Binding-site contacts:
Ligand atom C3 contacts residue ASN27 of chain 1.B at 3.6 Å.
Ligand atom O6 contacts residue THR29 of chain 1.B at 4.3 Å.
Ligand atom O7 contacts residue SER316 of chain 1.B at 3.7 Å.
Ligand atom C5 contacts residue ASN27 of chain 1.B at 3.7 Å.
Ligand atom N2 contacts residue ASN27 of chain 1.B at 2.7 Å (h-bond).
Ligand atom N2 contacts residue SER316 of chain 1.B at 4.2 Å.
Ligand atom C8 contacts residue ASN27 of chain 1.B at 4.5 Å.
Ligand atom C4 contacts residue ASN27 of chain 1.B at 4.0 Å.
Ligand atom O5 contacts residue SER316 of chain 1.B at 3.5 Å (h-bond).
Ligand atom O6 contacts residue PCA1 of chain 1.B at 3.3 Å.
Ligand atom C1 contacts residue ASN27 of chain 1.B at 1.4 Å.
Ligand atom C7 contacts residue ASN27 of chain 1.B at 3.3 Å.
Ligand atom C1 contacts residue SER316 of chain 1.B at 3.4 Å.
Ligand atom C2 contacts residue ASN27 of chain 1.B at 2.2 Å.
Ligand atom C2 contacts residue SER316 of chain 1.B at 3.5 Å.
Ligand atom C7 contacts residue SER316 of chain 1.B at 4.3 Å.
Ligand atom O7 contacts residue ASN27 of chain 1.B at 3.5 Å (h-bond).
Ligand atom O5 contacts residue ASN27 of chain 1.B at 2.4 Å (h-bond).

This small molecule binds to this protein.
Small molecule (SMILES): CC(=O)N[C@H]1CO[C@H](CO)[C@@H](O)[C@@H]1O[C@@H]1O[C@@H](C)[C@@H](O)[C@@H](O)[C@@H]1O

Sequence of chain 1.B:
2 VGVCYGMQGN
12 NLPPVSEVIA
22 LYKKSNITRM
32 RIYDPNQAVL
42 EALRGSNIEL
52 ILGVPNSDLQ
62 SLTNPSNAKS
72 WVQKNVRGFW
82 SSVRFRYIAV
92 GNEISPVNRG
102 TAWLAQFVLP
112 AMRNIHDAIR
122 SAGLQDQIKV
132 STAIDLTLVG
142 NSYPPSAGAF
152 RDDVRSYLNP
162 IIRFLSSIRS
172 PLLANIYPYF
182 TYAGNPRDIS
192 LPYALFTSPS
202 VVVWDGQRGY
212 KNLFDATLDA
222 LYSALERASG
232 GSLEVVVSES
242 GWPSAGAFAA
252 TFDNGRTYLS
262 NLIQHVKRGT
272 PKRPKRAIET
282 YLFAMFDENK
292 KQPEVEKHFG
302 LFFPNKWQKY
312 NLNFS